This protein binds this small molecule.
Small molecule (SMILES): C[n+]1cn([C@@H]2O[C@H](CO[P](=O)(O)OP(=O)(O)O)[C@@H](O)[C@H]2O)c2nc(N)[nH]c(=O)c21

Sequence of chain 1.D:
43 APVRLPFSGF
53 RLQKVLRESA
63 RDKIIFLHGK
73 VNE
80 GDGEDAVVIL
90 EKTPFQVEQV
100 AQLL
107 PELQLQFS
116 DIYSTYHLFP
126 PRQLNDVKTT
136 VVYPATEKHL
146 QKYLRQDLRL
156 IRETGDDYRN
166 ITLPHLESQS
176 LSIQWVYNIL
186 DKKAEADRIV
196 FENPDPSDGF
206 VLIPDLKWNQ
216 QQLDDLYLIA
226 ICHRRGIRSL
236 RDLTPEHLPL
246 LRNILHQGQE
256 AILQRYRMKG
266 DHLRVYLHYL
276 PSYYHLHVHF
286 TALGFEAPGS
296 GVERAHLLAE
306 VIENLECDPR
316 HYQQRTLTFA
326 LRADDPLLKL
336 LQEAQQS

Binding-site contacts:
Ligand atom O5' contacts residue HIS282 of chain 1.D at 3.2 Å (h-bond).
Ligand atom O3B contacts residue LYS147 of chain 1.D at 3.4 Å (salt-bridge).
Ligand atom C4 contacts residue TRP180 of chain 1.D at 3.5 Å (hydrophobic).
Ligand atom O1A contacts residue SER277 of chain 1.D at 3.0 Å (h-bond).
Ligand atom O2A contacts residue HIS284 of chain 1.D at 3.0 Å (h-bond).
Ligand atom N2 contacts residue GLU190 of chain 1.D at 3.1 Å (salt-bridge).
Ligand atom O2B contacts residue ARG299 of chain 1.D at 3.3 Å (salt-bridge).
Ligand atom CM7 contacts residue TRP180 of chain 1.D at 3.4 Å (hydrophobic).
Ligand atom N3 contacts residue LEU211 of chain 1.D at 3.4 Å (h-bond).
Ligand atom O1A contacts residue HIS282 of chain 1.D at 2.9 Å (h-bond).
Ligand atom O3A contacts residue SER277 of chain 1.D at 3.2 Å (h-bond).
Ligand atom N2 contacts residue PRO209 of chain 1.D at 3.1 Å (h-bond).
Ligand atom C3' contacts residue LYS212 of chain 1.D at 3.5 Å.
Ligand atom O1B contacts residue LYS212 of chain 1.D at 2.7 Å (salt-bridge).
Ligand atom O3A contacts residue HIS273 of chain 1.D at 3.2 Å (h-bond).
Ligand atom C8 contacts residue PO41 of chain 1.K at 3.4 Å.
Ligand atom N7 contacts residue TRP180 of chain 1.D at 3.4 Å.
Ligand atom O3' contacts residue LYS212 of chain 1.D at 2.7 Å (salt-bridge).
Ligand atom O3A contacts residue ARG299 of chain 1.D at 3.1 Å (salt-bridge).
Ligand atom C5 contacts residue TRP180 of chain 1.D at 3.3 Å (hydrophobic).
Ligand atom O2' contacts residue ASP210 of chain 1.D at 2.2 Å (salt-bridge).
Ligand atom O5' contacts residue HIS284 of chain 1.D at 3.2 Å.
Ligand atom O1A contacts residue TYR278 of chain 1.D at 3.1 Å (h-bond).
Ligand atom CM7 contacts residue TYR118 of chain 1.C at 3.3 Å (hydrophobic).
Ligand atom O2A contacts residue HIS273 of chain 1.D at 3.1 Å.
Ligand atom PA contacts residue HIS282 of chain 1.D at 3.4 Å.
Ligand atom O3B contacts residue SER277 of chain 1.D at 3.3 Å (h-bond).
Ligand atom N1 contacts residue GLU190 of chain 1.D at 2.8 Å (salt-bridge).
Ligand atom C6 contacts residue TRP180 of chain 1.D at 3.2 Å (hydrophobic).
Ligand atom O1B contacts residue HIS273 of chain 1.D at 3.3 Å.
Ligand atom O3' contacts residue ASP210 of chain 1.D at 2.9 Å (salt-bridge).
Ligand atom O3B contacts residue PO41 of chain 1.K at 2.3 Å (h-bond).
Ligand atom O4' contacts residue ASP210 of chain 1.D at 3.4 Å (salt-bridge).
Ligand atom O2A contacts residue HIS282 of chain 1.D at 3.3 Å (h-bond).
Ligand atom O2B contacts residue SER277 of chain 1.D at 2.8 Å (h-bond).
Ligand atom C5' contacts residue HIS282 of chain 1.D at 3.4 Å.
Ligand atom O2' contacts residue LYS212 of chain 1.D at 3.3 Å.
Ligand atom C2' contacts residue ASP210 of chain 1.D at 3.3 Å.
Ligand atom PB contacts residue SER277 of chain 1.D at 3.2 Å.
Ligand atom C1' contacts residue ASP210 of chain 1.D at 3.2 Å.

Sequence of chain 1.C:
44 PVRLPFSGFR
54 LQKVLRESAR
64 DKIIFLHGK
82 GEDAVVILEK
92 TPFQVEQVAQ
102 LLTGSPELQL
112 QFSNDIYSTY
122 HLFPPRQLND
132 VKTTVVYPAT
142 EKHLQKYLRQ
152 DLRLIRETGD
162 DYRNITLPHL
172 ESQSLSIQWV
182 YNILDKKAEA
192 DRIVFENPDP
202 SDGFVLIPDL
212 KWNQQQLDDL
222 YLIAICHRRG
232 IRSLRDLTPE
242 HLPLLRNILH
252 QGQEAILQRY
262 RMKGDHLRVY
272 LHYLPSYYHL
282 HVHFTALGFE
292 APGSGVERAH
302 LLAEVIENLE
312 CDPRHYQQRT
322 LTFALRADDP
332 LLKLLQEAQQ